This small molecule binds to this protein.
Small molecule (SMILES): CC(=O)N[C@@H]1[C@@H](O)[C@H](O)[C@@H](CO)O[C@H]1O

Binding-site contacts:
Ligand atom C8 contacts residue ASN1286 of chain 1.A at 3.4 Å.
Ligand atom C2 contacts residue GLU1258 of chain 1.A at 3.3 Å.
Ligand atom N2 contacts residue ASN1286 of chain 1.A at 3.2 Å (h-bond).
Ligand atom C8 contacts residue GLU1258 of chain 1.A at 3.7 Å.
Ligand atom O3 contacts residue ASN1286 of chain 1.A at 4.0 Å.
Ligand atom C5 contacts residue ASN1286 of chain 1.A at 3.6 Å.
Ligand atom C1 contacts residue GLU1258 of chain 1.A at 3.3 Å.
Ligand atom C3 contacts residue GLU1258 of chain 1.A at 3.8 Å.
Ligand atom C4 contacts residue ASN1286 of chain 1.A at 4.2 Å.
Ligand atom C1 contacts residue ASN1286 of chain 1.A at 1.4 Å.
Ligand atom C7 contacts residue ASN1286 of chain 1.A at 3.7 Å.
Ligand atom O5 contacts residue GLU1258 of chain 1.A at 3.2 Å (salt-bridge).
Ligand atom C2 contacts residue ASN1286 of chain 1.A at 2.4 Å.
Ligand atom O3 contacts residue GLU1258 of chain 1.A at 3.0 Å (salt-bridge).
Ligand atom O5 contacts residue ASN1286 of chain 1.A at 2.4 Å (h-bond).
Ligand atom C3 contacts residue ASN1286 of chain 1.A at 3.7 Å.
Ligand atom C5 contacts residue GLU1258 of chain 1.A at 4.4 Å.

Sequence of chain 1.A:
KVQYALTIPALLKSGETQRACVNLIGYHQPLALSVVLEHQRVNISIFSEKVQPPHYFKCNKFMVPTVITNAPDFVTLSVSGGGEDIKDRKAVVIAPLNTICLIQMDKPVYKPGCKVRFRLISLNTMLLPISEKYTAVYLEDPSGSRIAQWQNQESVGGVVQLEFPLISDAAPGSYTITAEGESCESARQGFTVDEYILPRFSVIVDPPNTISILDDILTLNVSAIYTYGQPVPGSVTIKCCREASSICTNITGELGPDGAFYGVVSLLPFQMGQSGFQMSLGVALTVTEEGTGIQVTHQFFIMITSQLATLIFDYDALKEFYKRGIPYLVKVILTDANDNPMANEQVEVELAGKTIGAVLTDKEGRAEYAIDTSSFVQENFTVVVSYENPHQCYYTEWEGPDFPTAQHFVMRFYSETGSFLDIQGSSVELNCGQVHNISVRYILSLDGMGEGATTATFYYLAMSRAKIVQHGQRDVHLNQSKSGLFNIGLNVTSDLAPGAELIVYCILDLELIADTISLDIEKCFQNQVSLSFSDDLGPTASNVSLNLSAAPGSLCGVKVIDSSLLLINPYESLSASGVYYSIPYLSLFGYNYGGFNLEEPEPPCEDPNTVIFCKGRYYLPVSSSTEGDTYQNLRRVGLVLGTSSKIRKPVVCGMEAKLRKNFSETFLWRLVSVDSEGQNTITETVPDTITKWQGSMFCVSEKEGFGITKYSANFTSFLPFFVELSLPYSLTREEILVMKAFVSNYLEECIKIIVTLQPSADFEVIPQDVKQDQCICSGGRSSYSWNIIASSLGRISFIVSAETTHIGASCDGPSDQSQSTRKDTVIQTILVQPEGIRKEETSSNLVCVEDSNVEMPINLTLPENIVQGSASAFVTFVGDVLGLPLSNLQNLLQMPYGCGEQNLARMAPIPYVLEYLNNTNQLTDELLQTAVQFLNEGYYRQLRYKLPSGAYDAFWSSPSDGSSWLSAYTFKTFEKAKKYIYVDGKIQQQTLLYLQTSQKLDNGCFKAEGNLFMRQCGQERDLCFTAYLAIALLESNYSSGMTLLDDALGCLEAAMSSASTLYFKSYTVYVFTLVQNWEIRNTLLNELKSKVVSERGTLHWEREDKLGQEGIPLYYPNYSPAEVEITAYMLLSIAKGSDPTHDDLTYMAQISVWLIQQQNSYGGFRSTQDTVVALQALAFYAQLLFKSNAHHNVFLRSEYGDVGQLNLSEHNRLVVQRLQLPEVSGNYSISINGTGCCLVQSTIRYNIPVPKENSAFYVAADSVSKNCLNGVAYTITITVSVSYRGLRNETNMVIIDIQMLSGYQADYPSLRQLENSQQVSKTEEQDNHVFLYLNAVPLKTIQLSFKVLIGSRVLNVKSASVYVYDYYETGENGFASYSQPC